Sequence of chain 1.A:
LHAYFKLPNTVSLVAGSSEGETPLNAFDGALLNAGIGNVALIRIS

Sequence of chain 1.B:
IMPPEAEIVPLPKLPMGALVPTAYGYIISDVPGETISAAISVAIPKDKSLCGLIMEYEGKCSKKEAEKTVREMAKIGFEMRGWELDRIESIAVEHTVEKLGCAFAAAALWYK

Sequence of chain 1.C:
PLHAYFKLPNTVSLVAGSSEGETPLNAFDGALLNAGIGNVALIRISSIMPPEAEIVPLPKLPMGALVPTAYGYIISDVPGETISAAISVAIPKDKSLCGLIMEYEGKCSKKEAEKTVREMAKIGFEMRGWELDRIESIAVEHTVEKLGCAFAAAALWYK

The protein below binds the small molecule below.
Small molecule (SMILES): N=C(N)NCCCCN

Binding-site contacts:
Ligand atom CZ contacts residue ASP36 of chain 1.C at 3.7 Å.
Ligand atom CA contacts residue GLU56 of chain 1.B at 3.1 Å.
Ligand atom CZ contacts residue SER53 of chain 1.A at 3.6 Å.
Ligand atom NH2 contacts residue LEU39 of chain 1.C at 4.1 Å.
Ligand atom CG contacts residue ASP36 of chain 1.C at 3.9 Å.
Ligand atom NE contacts residue SER53 of chain 1.A at 2.8 Å (h-bond).
Ligand atom CA contacts residue PYR1 of chain 1.K at 3.2 Å.
Ligand atom N contacts residue PYR1 of chain 1.K at 2.7 Å (h-bond).
Ligand atom CG contacts residue LEU32 of chain 1.C at 3.7 Å (hydrophobic).
Ligand atom N contacts residue LEU32 of chain 1.C at 3.9 Å.
Ligand atom NH1 contacts residue ASP36 of chain 1.C at 2.8 Å (salt-bridge).
Ligand atom CZ contacts residue ILE1 of chain 1.B at 4.1 Å (hydrophobic).
Ligand atom CA contacts residue ILE54 of chain 1.B at 3.7 Å (hydrophobic).
Ligand atom NH1 contacts residue LEU39 of chain 1.C at 3.9 Å.
Ligand atom CD contacts residue ASP36 of chain 1.C at 3.1 Å.
Ligand atom NH2 contacts residue GLY45 of chain 1.C at 4.0 Å.
Ligand atom CB contacts residue PYR1 of chain 1.K at 3.7 Å.
Ligand atom CA contacts residue LEU32 of chain 1.C at 3.5 Å (hydrophobic).
Ligand atom CZ contacts residue GLY45 of chain 1.C at 3.8 Å.
Ligand atom CD contacts residue PHE35 of chain 1.C at 3.7 Å (hydrophobic).
Ligand atom CD contacts residue LEU39 of chain 1.C at 3.8 Å (hydrophobic).
Ligand atom N contacts residue MET55 of chain 1.B at 3.7 Å.
Ligand atom CB contacts residue ILE54 of chain 1.B at 4.0 Å (hydrophobic).
Ligand atom CZ contacts residue LEU39 of chain 1.C at 3.6 Å (hydrophobic).
Ligand atom CG contacts residue SER53 of chain 1.A at 3.6 Å.
Ligand atom NE contacts residue ASP36 of chain 1.C at 3.8 Å.
Ligand atom NH1 contacts residue GLY45 of chain 1.C at 2.7 Å (h-bond).
Ligand atom NH1 contacts residue ARG81 of chain 1.B at 3.7 Å.
Ligand atom CD contacts residue SER53 of chain 1.A at 3.6 Å.
Ligand atom CA contacts residue SER53 of chain 1.A at 4.0 Å.
Ligand atom N contacts residue GLU56 of chain 1.B at 2.7 Å (salt-bridge).
Ligand atom CB contacts residue MET55 of chain 1.B at 3.9 Å (hydrophobic).
Ligand atom NH2 contacts residue VAL47 of chain 1.C at 2.9 Å (h-bond).
Ligand atom NH2 contacts residue SER53 of chain 1.A at 3.2 Å (h-bond).
Ligand atom CB contacts residue LEU32 of chain 1.C at 3.8 Å (hydrophobic).
Ligand atom NH2 contacts residue ILE1 of chain 1.B at 3.4 Å.
Ligand atom CG contacts residue PHE35 of chain 1.C at 3.4 Å (hydrophobic).
Ligand atom N contacts residue ILE54 of chain 1.B at 2.4 Å (h-bond).
Ligand atom CZ contacts residue VAL47 of chain 1.C at 4.0 Å (hydrophobic).
Ligand atom NE contacts residue LEU39 of chain 1.C at 3.5 Å.